Sequence of chain 3.B:
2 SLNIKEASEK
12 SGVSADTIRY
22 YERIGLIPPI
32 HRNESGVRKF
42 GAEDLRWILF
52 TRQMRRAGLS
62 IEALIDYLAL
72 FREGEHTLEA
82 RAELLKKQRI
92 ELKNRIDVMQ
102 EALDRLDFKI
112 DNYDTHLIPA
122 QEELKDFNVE

The protein below binds the small molecule below.
Small molecule (SMILES): CSCC[C@@H](N)C(=O)O

Sequence of chain 3.A:
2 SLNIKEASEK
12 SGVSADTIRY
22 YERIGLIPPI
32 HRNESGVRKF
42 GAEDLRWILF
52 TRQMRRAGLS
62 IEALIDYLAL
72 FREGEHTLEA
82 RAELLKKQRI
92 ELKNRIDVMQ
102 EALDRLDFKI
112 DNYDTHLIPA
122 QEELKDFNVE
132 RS

Binding-site contacts:
Ligand atom N contacts residue PHE72 of chain 3.B at 3.1 Å.
Ligand atom O contacts residue TYR68 of chain 3.B at 4.1 Å.
Ligand atom OXT contacts residue TYR68 of chain 3.B at 4.3 Å.
Ligand atom CA contacts residue TYR68 of chain 3.B at 3.5 Å (hydrophobic).
Ligand atom SD contacts residue TRP48 of chain 3.B at 4.3 Å.
Ligand atom SD contacts residue ARG106 of chain 3.A at 4.5 Å.
Ligand atom CG contacts residue LYS110 of chain 3.A at 3.9 Å.
Ligand atom SD contacts residue PHE51 of chain 3.B at 4.0 Å.
Ligand atom C contacts residue TYR68 of chain 3.B at 3.8 Å (hydrophobic).
Ligand atom N contacts residue ARG82 of chain 3.B at 4.2 Å.
Ligand atom CE contacts residue ARG47 of chain 3.B at 3.9 Å.
Ligand atom CA contacts residue TYR114 of chain 3.A at 4.3 Å (hydrophobic).
Ligand atom OXT contacts residue LYS110 of chain 3.A at 3.7 Å.
Ligand atom CB contacts residue LYS110 of chain 3.A at 3.2 Å.
Ligand atom CB contacts residue TYR68 of chain 3.B at 3.5 Å (hydrophobic).
Ligand atom SD contacts residue LYS110 of chain 3.A at 3.9 Å.
Ligand atom N contacts residue TYR114 of chain 3.A at 3.5 Å (h-bond).
Ligand atom O contacts residue ASN113 of chain 3.A at 4.3 Å.
Ligand atom OXT contacts residue ASN113 of chain 3.A at 4.2 Å.
Ligand atom N contacts residue TYR68 of chain 3.B at 2.9 Å (h-bond).
Ligand atom O contacts residue TYR114 of chain 3.A at 3.5 Å (h-bond).
Ligand atom CE contacts residue PHE51 of chain 3.B at 4.2 Å (hydrophobic).
Ligand atom C contacts residue TYR114 of chain 3.A at 4.0 Å (hydrophobic).
Ligand atom CA contacts residue PHE72 of chain 3.B at 4.1 Å (hydrophobic).
Ligand atom CA contacts residue LYS110 of chain 3.A at 4.5 Å.
Ligand atom O contacts residue LEU118 of chain 3.A at 3.9 Å.
Ligand atom CE contacts residue TRP48 of chain 3.B at 3.8 Å (hydrophobic).